Sequence of chain 1.A:
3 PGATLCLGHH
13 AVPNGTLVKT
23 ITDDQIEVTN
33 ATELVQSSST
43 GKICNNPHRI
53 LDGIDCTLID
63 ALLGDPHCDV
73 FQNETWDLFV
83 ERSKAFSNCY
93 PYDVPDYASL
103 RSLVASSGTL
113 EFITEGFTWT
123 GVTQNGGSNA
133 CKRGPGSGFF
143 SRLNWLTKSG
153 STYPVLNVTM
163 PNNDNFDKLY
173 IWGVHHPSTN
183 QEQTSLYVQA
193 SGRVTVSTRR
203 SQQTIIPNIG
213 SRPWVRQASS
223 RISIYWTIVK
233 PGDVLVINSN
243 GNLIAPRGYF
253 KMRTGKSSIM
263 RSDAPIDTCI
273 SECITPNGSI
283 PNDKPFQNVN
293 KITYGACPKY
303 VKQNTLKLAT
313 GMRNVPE

Binding-site contacts:
Ligand atom O7 contacts residue ASN159 of chain 1.A at 3.8 Å.
Ligand atom C7 contacts residue ASN159 of chain 1.A at 3.6 Å.
Ligand atom C8 contacts residue VAL236 of chain 1.A at 4.4 Å (hydrophobic).
Ligand atom C2 contacts residue ASN159 of chain 1.A at 2.5 Å.
Ligand atom O6 contacts residue THR161 of chain 1.A at 3.4 Å.
Ligand atom C3 contacts residue ASN159 of chain 1.A at 3.8 Å.
Ligand atom C1 contacts residue ASN159 of chain 1.A at 1.4 Å.
Ligand atom O5 contacts residue ASN159 of chain 1.A at 2.3 Å (h-bond).
Ligand atom N2 contacts residue ASN159 of chain 1.A at 3.0 Å (h-bond).
Ligand atom C6 contacts residue VAL238 of chain 1.A at 4.3 Å (hydrophobic).
Ligand atom C5 contacts residue ASN159 of chain 1.A at 3.6 Å.
Ligand atom C4 contacts residue ASN159 of chain 1.A at 4.2 Å.
Ligand atom C6 contacts residue THR161 of chain 1.A at 3.7 Å.
Ligand atom C8 contacts residue THR161 of chain 1.A at 4.5 Å.

A small-molecule ligand and the protein it binds are described below.
Small molecule (SMILES): CC(=O)N[C@H]1[C@H](O[C@H]2[C@H](O)[C@@H](NC(C)=O)CO[C@@H]2CO)O[C@H](CO)[C@@H](O[C@@H]2O[C@H](CO)[C@@H](O)[C@H](O)[C@@H]2O)[C@@H]1O